Binding-site contacts:
Ligand atom C3 contacts residue ASN133 of chain 1.C at 3.8 Å.
Ligand atom O5 contacts residue ALA218 of chain 1.C at 3.8 Å.
Ligand atom C4 contacts residue ALA218 of chain 1.C at 4.3 Å (hydrophobic).
Ligand atom C5 contacts residue PHE131 of chain 1.C at 3.5 Å (hydrophobic).
Ligand atom O3 contacts residue ALA218 of chain 1.C at 3.8 Å.
Ligand atom O4 contacts residue ALA88 of chain 1.C at 3.9 Å.
Ligand atom C3 contacts residue ALA218 of chain 1.C at 4.0 Å (hydrophobic).
Ligand atom C2 contacts residue ALA218 of chain 1.C at 4.2 Å (hydrophobic).
Ligand atom O3 contacts residue ASN133 of chain 1.C at 3.3 Å (h-bond).
Ligand atom O3 contacts residue GLY107 of chain 1.C at 3.1 Å (h-bond).
Ligand atom C4 contacts residue ALA88 of chain 1.C at 4.0 Å (hydrophobic).
Ligand atom C3 contacts residue ASP89 of chain 1.C at 3.6 Å.
Ligand atom O6 contacts residue PHE131 of chain 1.C at 4.2 Å.
Ligand atom O3 contacts residue PHE131 of chain 1.C at 3.8 Å.
Ligand atom O4 contacts residue ASP89 of chain 1.C at 3.0 Å (salt-bridge).
Ligand atom O6 contacts residue GLN219 of chain 1.C at 3.1 Å (h-bond).
Ligand atom C4 contacts residue ASP89 of chain 1.C at 3.5 Å.
Ligand atom O4 contacts residue ALA218 of chain 1.C at 3.6 Å.
Ligand atom C1 contacts residue ALA218 of chain 1.C at 4.1 Å (hydrophobic).
Ligand atom O2 contacts residue ASN133 of chain 1.C at 3.6 Å.
Ligand atom C6 contacts residue ALA88 of chain 1.C at 4.4 Å (hydrophobic).
Ligand atom O2 contacts residue GLN219 of chain 1.C at 4.1 Å.
Ligand atom O4 contacts residue ALA218 of chain 1.C at 3.1 Å (h-bond).
Ligand atom C6 contacts residue GLY217 of chain 1.C at 4.4 Å.
Ligand atom C6 contacts residue PHE131 of chain 1.C at 3.9 Å (hydrophobic).
Ligand atom C3 contacts residue PHE131 of chain 1.C at 3.5 Å (hydrophobic).
Ligand atom C6 contacts residue ALA222 of chain 1.C at 3.7 Å (hydrophobic).
Ligand atom C5 contacts residue ALA218 of chain 1.C at 4.4 Å (hydrophobic).
Ligand atom C6 contacts residue ALA218 of chain 1.C at 4.2 Å (hydrophobic).
Ligand atom O3 contacts residue TYR106 of chain 1.C at 3.8 Å.
Ligand atom C2 contacts residue ASN133 of chain 1.C at 4.4 Å.
Ligand atom C4 contacts residue PHE131 of chain 1.C at 3.7 Å (hydrophobic).
Ligand atom O4 contacts residue TYR106 of chain 1.C at 4.2 Å.
Ligand atom C2 contacts residue TYR106 of chain 1.C at 4.4 Å (hydrophobic).
Ligand atom O4 contacts residue GLY217 of chain 1.C at 3.2 Å.
Ligand atom C2 contacts residue GLN219 of chain 1.C at 4.4 Å.
Ligand atom O3 contacts residue GLN219 of chain 1.C at 3.3 Å (h-bond).
Ligand atom O3 contacts residue ASP89 of chain 1.C at 2.7 Å (salt-bridge).
Ligand atom O6 contacts residue ALA222 of chain 1.C at 3.9 Å.
Ligand atom C6 contacts residue GLN219 of chain 1.C at 4.2 Å.

Sequence of chain 1.C:
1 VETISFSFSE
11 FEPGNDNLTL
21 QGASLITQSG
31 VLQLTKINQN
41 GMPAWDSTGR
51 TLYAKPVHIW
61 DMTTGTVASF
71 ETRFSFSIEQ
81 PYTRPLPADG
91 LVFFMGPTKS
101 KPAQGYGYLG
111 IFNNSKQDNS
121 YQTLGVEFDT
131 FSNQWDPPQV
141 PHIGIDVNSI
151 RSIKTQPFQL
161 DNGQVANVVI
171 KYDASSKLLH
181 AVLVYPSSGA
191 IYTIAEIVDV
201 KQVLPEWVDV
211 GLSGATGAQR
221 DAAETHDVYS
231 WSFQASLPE

A small-molecule ligand and the protein it binds are described below.
Small molecule (SMILES): OC[C@H]1O[C@@H](O[C@H]2[C@H](O)[C@@H](O)[C@H](O)O[C@@H]2CO)[C@H](O)[C@@H](O)[C@H]1O